Binding-site contacts:
Ligand atom C10 contacts residue VAL50 of chain 1.A at 3.1 Å (hydrophobic).
Ligand atom O5 contacts residue ARG345 of chain 1.A at 3.1 Å (salt-bridge).
Ligand atom O8 contacts residue LYS10 of chain 1.B at 3.4 Å (salt-bridge).
Ligand atom N1 contacts residue ASN31 of chain 1.B at 3.0 Å (h-bond).
Ligand atom N3 contacts residue ARG39 of chain 1.B at 3.1 Å (salt-bridge).
Ligand atom C2 contacts residue ARG345 of chain 1.A at 3.4 Å.
Ligand atom O14 contacts residue MG1 of chain 1.BA at 2.1 Å.
Ligand atom O6 contacts residue PHE59 of chain 1.B at 3.2 Å.
Ligand atom N3 contacts residue TYR49 of chain 1.A at 3.4 Å (h-bond).
Ligand atom N2 contacts residue ARG345 of chain 1.A at 3.4 Å (salt-bridge).
Ligand atom O9 contacts residue MG1 of chain 1.BA at 2.6 Å.
Ligand atom O3 contacts residue VAL11 of chain 1.B at 3.3 Å (h-bond).
Ligand atom C5 contacts residue ARG345 of chain 1.A at 3.3 Å.
Ligand atom O9 contacts residue LYS10 of chain 1.B at 3.0 Å.
Ligand atom C1 contacts residue VAL50 of chain 1.A at 3.4 Å (hydrophobic).
Ligand atom C10 contacts residue ILE12 of chain 1.B at 3.4 Å (hydrophobic).
Ligand atom O12 contacts residue MG1 of chain 1.BA at 2.0 Å.
Ligand atom O1 contacts residue LYS10 of chain 1.B at 2.3 Å (salt-bridge).
Ligand atom O11 contacts residue VAL272 of chain 1.A at 3.4 Å.
Ligand atom O6 contacts residue ARG39 of chain 1.B at 2.8 Å (salt-bridge).
Ligand atom O14 contacts residue XG41 of chain 1.PA at 2.7 Å (h-bond).
Ligand atom O6 contacts residue GLN36 of chain 1.B at 3.0 Å (h-bond).
Ligand atom C8 contacts residue XG41 of chain 1.PA at 3.1 Å.
Ligand atom O12 contacts residue XG41 of chain 1.PA at 2.4 Å (h-bond).
Ligand atom N2 contacts residue LYS10 of chain 1.B at 3.3 Å (salt-bridge).
Ligand atom O13 contacts residue LYS417 of chain 1.D at 3.2 Å (salt-bridge).
Ligand atom O3 contacts residue XG41 of chain 1.PA at 2.6 Å (h-bond).
Ligand atom C4 contacts residue XG41 of chain 1.PA at 3.5 Å.
Ligand atom P2 contacts residue MG1 of chain 1.BA at 3.4 Å.
Ligand atom O1 contacts residue ASN31 of chain 1.B at 3.0 Å (h-bond).
Ligand atom C10 contacts residue TYR49 of chain 1.A at 3.3 Å (hydrophobic).
Ligand atom O2 contacts residue VAL11 of chain 1.B at 2.5 Å (h-bond).
Ligand atom P3 contacts residue MG1 of chain 1.BA at 3.4 Å.
Ligand atom O8 contacts residue ARG345 of chain 1.A at 2.7 Å (salt-bridge).
Ligand atom C2 contacts residue LYS10 of chain 1.B at 3.1 Å.
Ligand atom O2 contacts residue XG41 of chain 1.PA at 3.3 Å.
Ligand atom O4 contacts residue ARG345 of chain 1.A at 3.2 Å (salt-bridge).
Ligand atom O2 contacts residue ILE12 of chain 1.B at 3.1 Å.
Ligand atom O9 contacts residue XG41 of chain 1.PA at 3.3 Å (h-bond).
Ligand atom O3 contacts residue MG1 of chain 1.BA at 3.4 Å.

The protein below binds the small molecule below.
Small molecule (SMILES): O=c1[nH]c(=O)c2ncn([C@@H]3O[C@H](COP(=O)(O)OP(=O)(O)OP(=O)(O)O)[C@@H](O)[C@H]3O)c2[nH]1

Sequence of chain 1.D:
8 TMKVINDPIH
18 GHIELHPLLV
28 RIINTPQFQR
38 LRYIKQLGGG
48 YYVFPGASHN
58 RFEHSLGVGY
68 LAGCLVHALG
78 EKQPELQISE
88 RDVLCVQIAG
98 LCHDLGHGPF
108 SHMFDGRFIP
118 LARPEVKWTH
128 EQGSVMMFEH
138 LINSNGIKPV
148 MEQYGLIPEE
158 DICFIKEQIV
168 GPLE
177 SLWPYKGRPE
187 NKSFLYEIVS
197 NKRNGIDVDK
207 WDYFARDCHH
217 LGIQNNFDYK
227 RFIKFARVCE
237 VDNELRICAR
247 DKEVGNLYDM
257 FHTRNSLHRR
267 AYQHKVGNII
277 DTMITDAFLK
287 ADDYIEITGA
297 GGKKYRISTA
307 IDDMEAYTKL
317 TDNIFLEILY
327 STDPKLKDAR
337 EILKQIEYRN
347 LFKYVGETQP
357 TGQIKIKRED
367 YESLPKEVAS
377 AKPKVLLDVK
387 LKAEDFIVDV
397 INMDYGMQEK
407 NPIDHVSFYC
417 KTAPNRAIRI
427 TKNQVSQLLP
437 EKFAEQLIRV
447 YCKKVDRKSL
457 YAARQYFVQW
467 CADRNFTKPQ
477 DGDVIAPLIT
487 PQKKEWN

Sequence of chain 1.B:
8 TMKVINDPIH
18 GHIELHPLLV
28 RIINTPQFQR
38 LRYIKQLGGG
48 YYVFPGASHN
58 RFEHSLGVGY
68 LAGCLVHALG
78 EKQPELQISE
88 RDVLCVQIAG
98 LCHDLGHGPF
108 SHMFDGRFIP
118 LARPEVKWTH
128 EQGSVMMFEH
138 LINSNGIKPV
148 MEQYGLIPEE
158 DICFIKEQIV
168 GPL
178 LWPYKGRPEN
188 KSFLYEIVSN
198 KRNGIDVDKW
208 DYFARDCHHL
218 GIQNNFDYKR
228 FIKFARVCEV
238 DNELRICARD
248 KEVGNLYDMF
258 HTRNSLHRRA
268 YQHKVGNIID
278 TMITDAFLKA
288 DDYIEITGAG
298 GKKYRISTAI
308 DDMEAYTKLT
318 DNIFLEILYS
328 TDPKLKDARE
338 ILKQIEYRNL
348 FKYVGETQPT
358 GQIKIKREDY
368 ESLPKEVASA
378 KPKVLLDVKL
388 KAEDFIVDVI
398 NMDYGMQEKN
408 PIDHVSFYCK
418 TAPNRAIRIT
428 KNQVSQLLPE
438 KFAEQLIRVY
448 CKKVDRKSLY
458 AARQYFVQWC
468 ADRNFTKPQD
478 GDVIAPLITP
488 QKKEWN

Sequence of chain 1.A:
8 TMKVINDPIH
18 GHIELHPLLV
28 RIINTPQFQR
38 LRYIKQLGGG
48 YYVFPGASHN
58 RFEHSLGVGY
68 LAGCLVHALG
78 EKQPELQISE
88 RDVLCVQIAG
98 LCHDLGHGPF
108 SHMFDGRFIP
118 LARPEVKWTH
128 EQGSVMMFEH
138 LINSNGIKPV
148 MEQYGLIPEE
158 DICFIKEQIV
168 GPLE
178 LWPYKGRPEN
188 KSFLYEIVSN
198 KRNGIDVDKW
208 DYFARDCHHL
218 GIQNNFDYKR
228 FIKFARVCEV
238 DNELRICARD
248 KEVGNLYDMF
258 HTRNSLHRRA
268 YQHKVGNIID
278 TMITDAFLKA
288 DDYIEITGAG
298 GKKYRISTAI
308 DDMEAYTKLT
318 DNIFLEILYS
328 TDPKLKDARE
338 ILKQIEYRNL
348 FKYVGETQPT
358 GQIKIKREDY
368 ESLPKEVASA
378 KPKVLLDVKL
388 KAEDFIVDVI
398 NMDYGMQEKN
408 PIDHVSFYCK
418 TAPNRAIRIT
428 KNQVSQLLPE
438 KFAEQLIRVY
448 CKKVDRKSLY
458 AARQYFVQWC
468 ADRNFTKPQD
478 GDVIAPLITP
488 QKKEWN